A small-molecule ligand and the protein it binds are described below.
Small molecule (SMILES): CC(=O)N[C@@H]1[C@@H](O)[C@H](O)[C@@H](CO)O[C@H]1O

Binding-site contacts:
Ligand atom C4 contacts residue ASN65 of chain 2.B at 4.0 Å.
Ligand atom O5 contacts residue ASN65 of chain 2.B at 2.4 Å (h-bond).
Ligand atom C7 contacts residue ASN65 of chain 2.B at 3.0 Å.
Ligand atom C8 contacts residue ASN65 of chain 2.B at 4.2 Å.
Ligand atom O3 contacts residue ASN65 of chain 2.B at 4.4 Å.
Ligand atom C5 contacts residue ASN65 of chain 2.B at 3.6 Å.
Ligand atom N2 contacts residue ASN65 of chain 2.B at 2.5 Å (h-bond).
Ligand atom C8 contacts residue ILE355 of chain 2.B at 4.2 Å (hydrophobic).
Ligand atom C8 contacts residue LYS62 of chain 2.B at 4.3 Å.
Ligand atom C2 contacts residue ASN65 of chain 2.B at 2.0 Å.
Ligand atom O7 contacts residue ASN65 of chain 2.B at 3.1 Å (h-bond).
Ligand atom O7 contacts residue LYS62 of chain 2.B at 4.0 Å.
Ligand atom C3 contacts residue ASN65 of chain 2.B at 3.5 Å.
Ligand atom C1 contacts residue ASN65 of chain 2.B at 1.4 Å.

Sequence of chain 2.B:
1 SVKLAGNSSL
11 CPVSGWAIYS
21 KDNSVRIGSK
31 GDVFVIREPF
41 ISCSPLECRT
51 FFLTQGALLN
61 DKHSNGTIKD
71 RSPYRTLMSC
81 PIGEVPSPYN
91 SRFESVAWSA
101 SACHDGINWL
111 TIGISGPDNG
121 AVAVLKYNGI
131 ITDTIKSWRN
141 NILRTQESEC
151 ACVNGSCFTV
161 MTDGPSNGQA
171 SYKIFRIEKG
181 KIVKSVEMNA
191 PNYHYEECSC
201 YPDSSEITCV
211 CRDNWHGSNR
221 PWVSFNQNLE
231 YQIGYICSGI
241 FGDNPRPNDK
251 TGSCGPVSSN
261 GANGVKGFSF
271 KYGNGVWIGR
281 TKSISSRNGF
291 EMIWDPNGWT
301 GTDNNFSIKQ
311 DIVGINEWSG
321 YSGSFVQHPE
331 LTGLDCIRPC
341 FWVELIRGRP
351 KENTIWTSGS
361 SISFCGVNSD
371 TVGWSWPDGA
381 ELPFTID